A protein and the small-molecule ligand that binds it are described below.
Small molecule (SMILES): Oc1cccc(Oc2ccccc2)c1

Sequence of chain 2.A:
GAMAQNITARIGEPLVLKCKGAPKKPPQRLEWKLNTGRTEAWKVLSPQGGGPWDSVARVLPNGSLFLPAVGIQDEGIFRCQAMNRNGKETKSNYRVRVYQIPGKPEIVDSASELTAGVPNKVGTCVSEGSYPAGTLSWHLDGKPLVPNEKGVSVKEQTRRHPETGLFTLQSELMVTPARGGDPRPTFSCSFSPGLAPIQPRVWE

Binding-site contacts:
Ligand atom C12 contacts residue GLN81 of chain 2.A at 3.8 Å.
Ligand atom O03 contacts residue GLU31 of chain 2.A at 3.6 Å.
Ligand atom C10 contacts residue ARG29 of chain 2.A at 3.4 Å.
Ligand atom C13 contacts residue ALA82 of chain 2.A at 3.9 Å (hydrophobic).
Ligand atom C08 contacts residue LEU30 of chain 2.A at 3.7 Å (hydrophobic).
Ligand atom C02 contacts residue ARG29 of chain 2.A at 3.8 Å.
Ligand atom C05 contacts residue ARG29 of chain 2.A at 4.2 Å.
Ligand atom C02 contacts residue LEU30 of chain 2.A at 3.8 Å (hydrophobic).
Ligand atom C10 contacts residue GLN81 of chain 2.A at 3.5 Å.
Ligand atom C10 contacts residue ALA82 of chain 2.A at 4.1 Å (hydrophobic).
Ligand atom C01 contacts residue ARG29 of chain 2.A at 3.9 Å.
Ligand atom C08 contacts residue ARG29 of chain 2.A at 4.0 Å.
Ligand atom C10 contacts residue MET83 of chain 2.A at 3.9 Å (hydrophobic).
Ligand atom C04 contacts residue ARG29 of chain 2.A at 3.6 Å.
Ligand atom C13 contacts residue GLN81 of chain 2.A at 3.9 Å.
Ligand atom C14 contacts residue MET83 of chain 2.A at 4.5 Å (hydrophobic).
Ligand atom C11 contacts residue GLN81 of chain 2.A at 4.2 Å.
Ligand atom C14 contacts residue GLN81 of chain 2.A at 3.8 Å.
Ligand atom O03 contacts residue ARG29 of chain 2.A at 3.8 Å.
Ligand atom C05 contacts residue LEU30 of chain 2.A at 4.3 Å (hydrophobic).
Ligand atom C10 contacts residue LEU30 of chain 2.A at 4.2 Å (hydrophobic).
Ligand atom C05 contacts residue GLN81 of chain 2.A at 3.8 Å.
Ligand atom O03 contacts residue LEU30 of chain 2.A at 3.5 Å.
Ligand atom C09 contacts residue ARG29 of chain 2.A at 3.6 Å.
Ligand atom C13 contacts residue MET83 of chain 2.A at 3.4 Å (hydrophobic).
Ligand atom C11 contacts residue GLU31 of chain 2.A at 4.3 Å.
Ligand atom O03 contacts residue GLN81 of chain 2.A at 4.1 Å.
Ligand atom C05 contacts residue GLU31 of chain 2.A at 4.3 Å.
Ligand atom O06 contacts residue ARG29 of chain 2.A at 3.9 Å.
Ligand atom C07 contacts residue ARG29 of chain 2.A at 4.1 Å.
Ligand atom C13 contacts residue ARG29 of chain 2.A at 4.3 Å.